The small molecule below binds the protein below.
Small molecule (SMILES): COc1cc2c(Nc3ccc(Sc4nccn4C)c(Cl)c3)c(C#N)cnc2cc1OCCCN(C)CCO

Binding-site contacts:
Ligand atom C22 contacts residue MET101 of chain 1.L at 3.6 Å (hydrophobic).
Ligand atom C8 contacts residue ALA53 of chain 1.L at 3.8 Å (hydrophobic).
Ligand atom N7 contacts residue LEU103 of chain 1.L at 3.7 Å.
Ligand atom C32 contacts residue MET101 of chain 1.L at 3.6 Å (hydrophobic).
Ligand atom C23 contacts residue VAL35 of chain 1.L at 3.5 Å (hydrophobic).
Ligand atom O11 contacts residue LEU27 of chain 1.L at 3.5 Å.
Ligand atom CL24 contacts residue LYS55 of chain 1.L at 3.2 Å.
Ligand atom C26 contacts residue PHE69 of chain 1.L at 3.8 Å (hydrophobic).
Ligand atom C3 contacts residue MET104 of chain 1.L at 3.2 Å (hydrophobic).
Ligand atom C13 contacts residue THR105 of chain 1.L at 3.3 Å.
Ligand atom C8 contacts residue GLU102 of chain 1.L at 3.4 Å.
Ligand atom C15 contacts residue THR105 of chain 1.L at 3.1 Å.
Ligand atom O12 contacts residue LEU27 of chain 1.L at 3.4 Å.
Ligand atom C31 contacts residue MET101 of chain 1.L at 3.4 Å (hydrophobic).
Ligand atom C16 contacts residue LEU27 of chain 1.L at 3.5 Å (hydrophobic).
Ligand atom C14 contacts residue THR105 of chain 1.L at 3.5 Å.
Ligand atom C23 contacts residue ALA53 of chain 1.L at 3.8 Å (hydrophobic).
Ligand atom C28 contacts residue PHE69 of chain 1.L at 3.8 Å (hydrophobic).
Ligand atom C3 contacts residue LEU103 of chain 1.L at 3.8 Å (hydrophobic).
Ligand atom C28 contacts residue GLU72 of chain 1.L at 3.6 Å.
Ligand atom C4 contacts residue MET164 of chain 1.L at 3.3 Å (hydrophobic).
Ligand atom C8 contacts residue MET164 of chain 1.L at 3.4 Å (hydrophobic).
Ligand atom C28 contacts residue SER31 of chain 1.L at 3.6 Å.
Ligand atom N7 contacts residue MET104 of chain 1.L at 3.0 Å (h-bond).
Ligand atom C9 contacts residue MET164 of chain 1.L at 3.8 Å (hydrophobic).
Ligand atom C29 contacts residue GLU72 of chain 1.L at 3.6 Å.
Ligand atom CL24 contacts residue ILE54 of chain 1.L at 3.8 Å.
Ligand atom S25 contacts residue LYS55 of chain 1.L at 3.6 Å.
Ligand atom C5 contacts residue MET164 of chain 1.L at 3.6 Å (hydrophobic).
Ligand atom N7 contacts residue MET164 of chain 1.L at 3.2 Å.
Ligand atom CL24 contacts residue VAL99 of chain 1.L at 3.1 Å.
Ligand atom N27 contacts residue LYS55 of chain 1.L at 3.2 Å.
Ligand atom N33 contacts residue MET101 of chain 1.L at 3.0 Å.
Ligand atom C31 contacts residue MET76 of chain 1.L at 3.8 Å (hydrophobic).
Ligand atom N27 contacts residue SER31 of chain 1.L at 3.6 Å.
Ligand atom C9 contacts residue ALA53 of chain 1.L at 3.8 Å (hydrophobic).
Ligand atom N27 contacts residue PHE69 of chain 1.L at 3.3 Å.
Ligand atom CL24 contacts residue MET101 of chain 1.L at 3.4 Å.
Ligand atom C8 contacts residue MET104 of chain 1.L at 3.6 Å (hydrophobic).
Ligand atom CL24 contacts residue ALA53 of chain 1.L at 3.4 Å.

Sequence of chain 1.L:
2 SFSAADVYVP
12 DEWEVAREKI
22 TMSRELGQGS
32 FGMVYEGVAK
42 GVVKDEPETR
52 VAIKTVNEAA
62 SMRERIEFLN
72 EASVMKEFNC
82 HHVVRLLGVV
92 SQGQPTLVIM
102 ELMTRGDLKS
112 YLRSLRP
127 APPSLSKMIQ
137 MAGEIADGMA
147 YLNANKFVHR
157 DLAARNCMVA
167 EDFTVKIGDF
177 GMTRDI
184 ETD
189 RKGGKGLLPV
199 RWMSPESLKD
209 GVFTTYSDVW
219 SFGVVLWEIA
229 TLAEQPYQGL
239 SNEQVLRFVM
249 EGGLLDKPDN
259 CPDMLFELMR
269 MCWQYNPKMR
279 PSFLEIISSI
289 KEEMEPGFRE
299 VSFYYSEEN